Sequence of chain 1.C:
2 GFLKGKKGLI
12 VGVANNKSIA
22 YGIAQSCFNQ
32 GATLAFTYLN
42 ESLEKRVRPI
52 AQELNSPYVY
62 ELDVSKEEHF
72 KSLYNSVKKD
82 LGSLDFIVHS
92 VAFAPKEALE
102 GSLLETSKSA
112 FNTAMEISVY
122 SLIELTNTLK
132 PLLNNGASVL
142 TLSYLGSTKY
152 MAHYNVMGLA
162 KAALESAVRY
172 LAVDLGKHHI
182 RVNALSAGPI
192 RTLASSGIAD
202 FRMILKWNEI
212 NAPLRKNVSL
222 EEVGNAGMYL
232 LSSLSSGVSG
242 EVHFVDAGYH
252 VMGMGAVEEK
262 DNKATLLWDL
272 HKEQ

This small molecule binds to this protein.
Small molecule (SMILES): Oc1cc(Cl)ccc1Oc1ccc(Cl)cc1

Binding-site contacts:
Ligand atom C3 contacts residue SER196 of chain 1.C at 3.9 Å.
Ligand atom C3 contacts residue NAD1 of chain 1.I at 3.2 Å.
Ligand atom CL14 contacts residue PHE202 of chain 1.C at 3.6 Å.
Ligand atom CL15 contacts residue PHE94 of chain 1.C at 3.7 Å.
Ligand atom CL14 contacts residue PRO190 of chain 1.C at 4.1 Å.
Ligand atom C8 contacts residue NAD1 of chain 1.I at 4.1 Å.
Ligand atom C4 contacts residue SER196 of chain 1.C at 3.9 Å.
Ligand atom C10 contacts residue ALA195 of chain 1.C at 4.0 Å (hydrophobic).
Ligand atom C10 contacts residue ALA93 of chain 1.C at 3.1 Å (hydrophobic).
Ligand atom C10 contacts residue MET158 of chain 1.C at 4.0 Å (hydrophobic).
Ligand atom C10 contacts residue PHE94 of chain 1.C at 3.8 Å (hydrophobic).
Ligand atom CL14 contacts residue NAD1 of chain 1.I at 3.7 Å.
Ligand atom C1 contacts residue NAD1 of chain 1.I at 3.4 Å.
Ligand atom C1 contacts residue TYR145 of chain 1.C at 3.7 Å (hydrophobic).
Ligand atom O17 contacts residue LYS162 of chain 1.C at 4.0 Å.
Ligand atom C1 contacts residue TYR155 of chain 1.C at 3.5 Å (hydrophobic).
Ligand atom C9 contacts residue ALA195 of chain 1.C at 3.6 Å (hydrophobic).
Ligand atom C5 contacts residue NAD1 of chain 1.I at 3.5 Å.
Ligand atom CL14 contacts residue TYR145 of chain 1.C at 3.3 Å.
Ligand atom C9 contacts residue ALA93 of chain 1.C at 3.7 Å (hydrophobic).
Ligand atom C6 contacts residue NAD1 of chain 1.I at 3.5 Å.
Ligand atom C12 contacts residue MET158 of chain 1.C at 3.9 Å (hydrophobic).
Ligand atom C11 contacts residue MET158 of chain 1.C at 3.7 Å (hydrophobic).
Ligand atom O17 contacts residue NAD1 of chain 1.I at 2.5 Å (h-bond).
Ligand atom CL15 contacts residue MET158 of chain 1.C at 4.1 Å.
Ligand atom C2 contacts residue PHE202 of chain 1.C at 4.1 Å (hydrophobic).
Ligand atom C13 contacts residue LEU100 of chain 1.C at 4.0 Å (hydrophobic).
Ligand atom C2 contacts residue NAD1 of chain 1.I at 3.5 Å.
Ligand atom O17 contacts residue TYR155 of chain 1.C at 2.5 Å (h-bond).
Ligand atom C8 contacts residue ALA195 of chain 1.C at 3.9 Å (hydrophobic).
Ligand atom C4 contacts residue NAD1 of chain 1.I at 3.4 Å.
Ligand atom C3 contacts residue ILE199 of chain 1.C at 3.9 Å (hydrophobic).
Ligand atom O7 contacts residue NAD1 of chain 1.I at 3.2 Å.
Ligand atom C12 contacts residue ILE199 of chain 1.C at 4.0 Å (hydrophobic).
Ligand atom C6 contacts residue TYR155 of chain 1.C at 3.4 Å (hydrophobic).
Ligand atom CL15 contacts residue ALA95 of chain 1.C at 3.0 Å.
Ligand atom C3 contacts residue PHE202 of chain 1.C at 3.5 Å (hydrophobic).
Ligand atom C4 contacts residue ILE199 of chain 1.C at 3.7 Å (hydrophobic).
Ligand atom C13 contacts residue ILE199 of chain 1.C at 3.5 Å (hydrophobic).
Ligand atom C12 contacts residue LEU100 of chain 1.C at 3.3 Å (hydrophobic).